A small-molecule ligand and the protein it binds are described below.
Small molecule (SMILES): CC(C)C[C@H](NC(=O)[C@H](CC(=O)O)NC(=O)[C@@H](N)[C@@H](C)O)C(=O)N1CCC[C@H]1C(=O)N[C@@H](COP(=O)(O)O)C(=O)N[C@@H](CC(=O)O)C(=O)N1CCC[C@H]1C(=O)N1CCC[C@H]1C(=O)N[C@H](C=O)CO

Binding-site contacts:
Ligand atom O contacts residue TRP16 of chain 1.E at 3.4 Å (h-bond).
Ligand atom OG contacts residue ARG108 of chain 1.E at 3.2 Å (salt-bridge).
Ligand atom CG contacts residue ASN121 of chain 1.E at 3.4 Å.
Ligand atom O contacts residue ASN23 of chain 1.E at 3.8 Å.
Ligand atom O2P contacts residue TRP110 of chain 1.E at 3.4 Å (h-bond).
Ligand atom O contacts residue TRP16 of chain 1.E at 3.3 Å.
Ligand atom CD contacts residue TRP16 of chain 1.E at 3.7 Å (hydrophobic).
Ligand atom CD1 contacts residue GLU19 of chain 1.E at 3.6 Å.
Ligand atom C contacts residue TRP16 of chain 1.E at 3.8 Å (hydrophobic).
Ligand atom CD1 contacts residue TRP20 of chain 1.E at 3.7 Å (hydrophobic).
Ligand atom CG contacts residue TRP20 of chain 1.E at 3.6 Å (hydrophobic).
Ligand atom CG contacts residue LEU11 of chain 1.E at 3.3 Å (hydrophobic).
Ligand atom OG contacts residue TRP110 of chain 1.E at 3.2 Å (h-bond).
Ligand atom N contacts residue TRP16 of chain 1.E at 3.8 Å.
Ligand atom P contacts residue TRP110 of chain 1.E at 3.8 Å.
Ligand atom C contacts residue TRP20 of chain 1.E at 3.7 Å (hydrophobic).
Ligand atom C contacts residue ARG108 of chain 1.E at 3.8 Å.
Ligand atom CA contacts residue TRP16 of chain 1.E at 3.8 Å (hydrophobic).
Ligand atom CD1 contacts residue TRP16 of chain 1.E at 3.8 Å (hydrophobic).
Ligand atom O contacts residue TRP16 of chain 1.E at 2.8 Å (h-bond).
Ligand atom CA contacts residue ARG108 of chain 1.E at 3.9 Å.
Ligand atom CD contacts residue ASN121 of chain 1.E at 3.6 Å.
Ligand atom O1P contacts residue LYS114 of chain 1.E at 2.9 Å (salt-bridge).
Ligand atom CG contacts residue LYS13 of chain 1.E at 3.5 Å.
Ligand atom O2P contacts residue ARG108 of chain 1.E at 3.4 Å (salt-bridge).
Ligand atom O contacts residue TRP20 of chain 1.E at 3.6 Å.
Ligand atom P contacts residue ARG108 of chain 1.E at 3.4 Å.
Ligand atom CD2 contacts residue ASN23 of chain 1.E at 3.3 Å.
Ligand atom O contacts residue ARG108 of chain 1.E at 2.8 Å (salt-bridge).
Ligand atom C contacts residue TRP16 of chain 1.E at 3.9 Å (hydrophobic).
Ligand atom CD2 contacts residue TRP20 of chain 1.E at 3.9 Å (hydrophobic).
Ligand atom CA contacts residue TRP20 of chain 1.E at 3.9 Å (hydrophobic).
Ligand atom O contacts residue TRP20 of chain 1.E at 2.8 Å (h-bond).
Ligand atom N contacts residue ARG108 of chain 1.E at 3.4 Å (salt-bridge).
Ligand atom CG contacts residue SER12 of chain 1.E at 3.6 Å.
Ligand atom C contacts residue ARG108 of chain 1.E at 3.8 Å.
Ligand atom CB contacts residue LEU11 of chain 1.E at 3.1 Å (hydrophobic).
Ligand atom O contacts residue PHE118 of chain 1.E at 3.6 Å.
Ligand atom C contacts residue TRP16 of chain 1.E at 3.8 Å (hydrophobic).
Ligand atom O3P contacts residue ARG108 of chain 1.E at 2.9 Å (salt-bridge).

Sequence of chain 1.E:
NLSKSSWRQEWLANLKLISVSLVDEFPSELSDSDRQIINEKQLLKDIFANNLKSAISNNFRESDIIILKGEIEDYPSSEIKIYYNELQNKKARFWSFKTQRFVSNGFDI